Sequence of chain 5.A:
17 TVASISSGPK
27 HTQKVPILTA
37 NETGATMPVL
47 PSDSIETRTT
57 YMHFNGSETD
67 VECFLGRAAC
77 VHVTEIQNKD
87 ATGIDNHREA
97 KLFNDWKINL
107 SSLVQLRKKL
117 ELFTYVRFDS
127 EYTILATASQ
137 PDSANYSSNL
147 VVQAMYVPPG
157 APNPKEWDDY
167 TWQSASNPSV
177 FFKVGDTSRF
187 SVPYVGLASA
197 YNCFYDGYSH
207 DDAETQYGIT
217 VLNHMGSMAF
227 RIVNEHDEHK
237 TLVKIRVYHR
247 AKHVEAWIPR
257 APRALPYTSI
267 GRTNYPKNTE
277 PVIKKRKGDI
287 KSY

Binding-site contacts:
Ligand atom C5A contacts residue VAL122 of chain 5.A at 3.9 Å (hydrophobic).
Ligand atom C7C contacts residue TYR128 of chain 5.A at 3.5 Å (hydrophobic).
Ligand atom C4C contacts residue TYR152 of chain 5.A at 3.9 Å (hydrophobic).
Ligand atom C2B contacts residue TYR197 of chain 5.A at 3.3 Å (hydrophobic).
Ligand atom CM1 contacts residue CYS199 of chain 5.A at 3.8 Å (hydrophobic).
Ligand atom C31 contacts residue SER175 of chain 5.A at 3.5 Å.
Ligand atom O1B contacts residue MET221 of chain 5.A at 3.8 Å.
Ligand atom O1 contacts residue TYR152 of chain 5.A at 3.9 Å.
Ligand atom C5 contacts residue TYR152 of chain 5.A at 3.6 Å (hydrophobic).
Ligand atom C3B contacts residue LEU106 of chain 5.A at 3.8 Å (hydrophobic).
Ligand atom C3 contacts residue PHE186 of chain 5.A at 3.9 Å (hydrophobic).
Ligand atom C5C contacts residue ILE104 of chain 5.A at 4.0 Å (hydrophobic).
Ligand atom C4A contacts residue ASN198 of chain 5.A at 3.9 Å.
Ligand atom CL1 contacts residue ILE104 of chain 5.A at 3.6 Å.
Ligand atom O1 contacts residue ALA24 of chain 5.C at 3.4 Å.
Ligand atom C31 contacts residue PRO174 of chain 5.A at 3.3 Å (hydrophobic).
Ligand atom O1A contacts residue VAL122 of chain 5.A at 4.0 Å.
Ligand atom N2 contacts residue ALA24 of chain 5.C at 3.1 Å.
Ligand atom CL1 contacts residue MET221 of chain 5.A at 3.8 Å.
Ligand atom C3B contacts residue TYR197 of chain 5.A at 3.3 Å (hydrophobic).
Ligand atom C3 contacts residue PRO174 of chain 5.A at 3.7 Å (hydrophobic).
Ligand atom N2 contacts residue PRO174 of chain 5.A at 3.7 Å.
Ligand atom C31 contacts residue VAL176 of chain 5.A at 3.3 Å (hydrophobic).
Ligand atom C6C contacts residue VAL191 of chain 5.A at 3.3 Å (hydrophobic).
Ligand atom N3A contacts residue ASN219 of chain 5.A at 3.4 Å (h-bond).
Ligand atom C5C contacts residue TYR128 of chain 5.A at 3.7 Å (hydrophobic).
Ligand atom C1C contacts residue TYR152 of chain 5.A at 3.9 Å (hydrophobic).
Ligand atom C4 contacts residue PHE186 of chain 5.A at 3.7 Å (hydrophobic).
Ligand atom C2C contacts residue VAL188 of chain 5.A at 2.8 Å (hydrophobic).
Ligand atom C5A contacts residue CYS199 of chain 5.A at 3.9 Å (hydrophobic).
Ligand atom C4B contacts residue LEU106 of chain 5.A at 3.7 Å (hydrophobic).
Ligand atom C3C contacts residue TYR128 of chain 5.A at 3.6 Å (hydrophobic).
Ligand atom C4 contacts residue TYR152 of chain 5.A at 3.7 Å (hydrophobic).
Ligand atom C3C contacts residue VAL188 of chain 5.A at 3.3 Å (hydrophobic).
Ligand atom O1 contacts residue VAL188 of chain 5.A at 3.8 Å.
Ligand atom O1 contacts residue PHE186 of chain 5.A at 3.8 Å.
Ligand atom CL1 contacts residue ASN105 of chain 5.A at 3.3 Å.
Ligand atom N2 contacts residue PHE186 of chain 5.A at 4.0 Å.
Ligand atom C5 contacts residue PHE186 of chain 5.A at 3.7 Å (hydrophobic).
Ligand atom C31 contacts residue ALA150 of chain 5.A at 3.5 Å (hydrophobic).

Sequence of chain 5.C:
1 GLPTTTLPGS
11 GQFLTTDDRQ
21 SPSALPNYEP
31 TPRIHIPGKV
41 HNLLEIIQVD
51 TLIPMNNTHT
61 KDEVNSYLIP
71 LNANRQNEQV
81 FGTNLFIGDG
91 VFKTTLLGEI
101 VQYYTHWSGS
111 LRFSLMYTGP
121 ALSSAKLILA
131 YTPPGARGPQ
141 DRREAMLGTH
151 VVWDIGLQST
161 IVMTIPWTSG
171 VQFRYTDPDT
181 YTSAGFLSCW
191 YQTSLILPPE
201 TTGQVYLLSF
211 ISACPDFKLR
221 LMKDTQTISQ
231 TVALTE

This small molecule binds to this protein.
Small molecule (SMILES): Cc1cc(CCCCCCCOc2ccc(C3=N[C@@H](C)CO3)cc2Cl)on1

Sequence of chain 1.C:
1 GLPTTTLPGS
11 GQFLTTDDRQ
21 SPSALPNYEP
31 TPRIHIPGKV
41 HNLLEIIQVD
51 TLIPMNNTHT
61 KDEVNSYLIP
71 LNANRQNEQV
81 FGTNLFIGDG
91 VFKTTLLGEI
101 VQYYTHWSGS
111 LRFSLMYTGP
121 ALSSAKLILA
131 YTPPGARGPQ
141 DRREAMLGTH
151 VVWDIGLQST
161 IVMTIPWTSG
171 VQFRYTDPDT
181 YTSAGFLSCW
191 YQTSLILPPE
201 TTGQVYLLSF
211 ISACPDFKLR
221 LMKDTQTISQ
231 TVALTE